Sequence of chain 1.C:
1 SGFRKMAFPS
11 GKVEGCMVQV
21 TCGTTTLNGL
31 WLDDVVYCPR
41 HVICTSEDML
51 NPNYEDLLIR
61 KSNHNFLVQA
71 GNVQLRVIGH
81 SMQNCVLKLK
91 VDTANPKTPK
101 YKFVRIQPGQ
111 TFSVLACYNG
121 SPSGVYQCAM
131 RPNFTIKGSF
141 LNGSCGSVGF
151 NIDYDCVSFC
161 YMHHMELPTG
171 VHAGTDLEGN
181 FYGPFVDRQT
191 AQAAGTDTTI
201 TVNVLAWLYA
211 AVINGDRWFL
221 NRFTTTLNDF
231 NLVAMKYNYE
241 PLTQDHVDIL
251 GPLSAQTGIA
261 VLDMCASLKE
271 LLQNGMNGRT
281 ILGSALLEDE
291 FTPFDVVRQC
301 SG

Binding-site contacts:
Ligand atom O22 contacts residue CYS145 of chain 1.B at 2.6 Å (h-bond).
Ligand atom O30 contacts residue HIS163 of chain 1.B at 2.8 Å (h-bond).
Ligand atom N11 contacts residue GLN189 of chain 1.B at 3.5 Å (h-bond).
Ligand atom C29 contacts residue GLU166 of chain 1.B at 3.4 Å.
Ligand atom C4 contacts residue THR190 of chain 1.B at 3.4 Å.
Ligand atom N19 contacts residue CYS145 of chain 1.B at 3.1 Å (h-bond).
Ligand atom O10 contacts residue MET165 of chain 1.B at 3.2 Å.
Ligand atom C15 contacts residue MET165 of chain 1.B at 3.6 Å (hydrophobic).
Ligand atom C12 contacts residue MET165 of chain 1.B at 3.8 Å (hydrophobic).
Ligand atom O8 contacts residue GLU166 of chain 1.B at 3.5 Å (salt-bridge).
Ligand atom C9 contacts residue MET165 of chain 1.B at 3.8 Å (hydrophobic).
Ligand atom O22 contacts residue SER144 of chain 1.B at 3.1 Å (h-bond).
Ligand atom C12 contacts residue HIS164 of chain 1.B at 3.5 Å.
Ligand atom O30 contacts residue GLU166 of chain 1.B at 3.2 Å (salt-bridge).
Ligand atom O30 contacts residue MET165 of chain 1.B at 3.3 Å.
Ligand atom C26 contacts residue ASN142 of chain 1.B at 3.4 Å.
Ligand atom C7 contacts residue GLN189 of chain 1.B at 3.5 Å.
Ligand atom C29 contacts residue HIS163 of chain 1.B at 3.8 Å.
Ligand atom C13 contacts residue HIS41 of chain 1.B at 3.4 Å.
Ligand atom C17 contacts residue HIS164 of chain 1.B at 3.7 Å.
Ligand atom C21 contacts residue CYS145 of chain 1.B at 1.6 Å (hydrophobic).
Ligand atom C20 contacts residue CYS145 of chain 1.B at 2.8 Å (hydrophobic).
Ligand atom O10 contacts residue GLU166 of chain 1.B at 2.7 Å (salt-bridge).
Ligand atom C2 contacts residue THR190 of chain 1.B at 3.8 Å.
Ligand atom O30 contacts residue HIS172 of chain 1.B at 3.8 Å.
Ligand atom C15 contacts residue ASP187 of chain 1.B at 3.8 Å.
Ligand atom C5 contacts residue MET165 of chain 1.B at 3.8 Å (hydrophobic).
Ligand atom C6 contacts residue GLU166 of chain 1.B at 3.4 Å.
Ligand atom C24 contacts residue CYS145 of chain 1.B at 3.5 Å (hydrophobic).
Ligand atom N19 contacts residue HIS41 of chain 1.B at 3.9 Å.
Ligand atom O22 contacts residue GLY143 of chain 1.B at 3.3 Å (h-bond).
Ligand atom C9 contacts residue GLU166 of chain 1.B at 3.8 Å.
Ligand atom C16 contacts residue HIS41 of chain 1.B at 3.7 Å.
Ligand atom C3 contacts residue THR190 of chain 1.B at 3.0 Å.
Ligand atom N19 contacts residue HIS164 of chain 1.B at 3.0 Å (h-bond).
Ligand atom N28 contacts residue PHE140 of chain 1.B at 3.6 Å (h-bond).
Ligand atom C4 contacts residue GLN192 of chain 1.B at 3.5 Å.
Ligand atom N28 contacts residue GLU166 of chain 1.B at 3.0 Å (salt-bridge).
Ligand atom C6 contacts residue MET165 of chain 1.B at 3.7 Å (hydrophobic).
Ligand atom C27 contacts residue GLU166 of chain 1.B at 3.8 Å.

Sequence of chain 1.B:
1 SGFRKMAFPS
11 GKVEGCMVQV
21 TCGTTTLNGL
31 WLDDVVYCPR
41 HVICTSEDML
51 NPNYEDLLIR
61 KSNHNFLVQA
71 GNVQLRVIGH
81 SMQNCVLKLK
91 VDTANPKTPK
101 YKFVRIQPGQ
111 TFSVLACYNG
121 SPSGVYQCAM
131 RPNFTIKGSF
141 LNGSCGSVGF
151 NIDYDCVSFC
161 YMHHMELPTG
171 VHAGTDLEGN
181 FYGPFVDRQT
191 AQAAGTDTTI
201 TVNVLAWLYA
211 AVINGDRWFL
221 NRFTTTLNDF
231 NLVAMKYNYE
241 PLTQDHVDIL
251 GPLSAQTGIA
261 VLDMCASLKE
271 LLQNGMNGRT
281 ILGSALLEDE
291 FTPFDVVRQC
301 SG

The small molecule below binds the protein below.
Small molecule (SMILES): CC(C)C[C@H](NC(=O)OCc1ccccc1)C(=O)N[C@@H](C[C@@H]1CCNC1=O)[C@@H](O)S(=O)(=O)O